Sequence of chain 1.A:
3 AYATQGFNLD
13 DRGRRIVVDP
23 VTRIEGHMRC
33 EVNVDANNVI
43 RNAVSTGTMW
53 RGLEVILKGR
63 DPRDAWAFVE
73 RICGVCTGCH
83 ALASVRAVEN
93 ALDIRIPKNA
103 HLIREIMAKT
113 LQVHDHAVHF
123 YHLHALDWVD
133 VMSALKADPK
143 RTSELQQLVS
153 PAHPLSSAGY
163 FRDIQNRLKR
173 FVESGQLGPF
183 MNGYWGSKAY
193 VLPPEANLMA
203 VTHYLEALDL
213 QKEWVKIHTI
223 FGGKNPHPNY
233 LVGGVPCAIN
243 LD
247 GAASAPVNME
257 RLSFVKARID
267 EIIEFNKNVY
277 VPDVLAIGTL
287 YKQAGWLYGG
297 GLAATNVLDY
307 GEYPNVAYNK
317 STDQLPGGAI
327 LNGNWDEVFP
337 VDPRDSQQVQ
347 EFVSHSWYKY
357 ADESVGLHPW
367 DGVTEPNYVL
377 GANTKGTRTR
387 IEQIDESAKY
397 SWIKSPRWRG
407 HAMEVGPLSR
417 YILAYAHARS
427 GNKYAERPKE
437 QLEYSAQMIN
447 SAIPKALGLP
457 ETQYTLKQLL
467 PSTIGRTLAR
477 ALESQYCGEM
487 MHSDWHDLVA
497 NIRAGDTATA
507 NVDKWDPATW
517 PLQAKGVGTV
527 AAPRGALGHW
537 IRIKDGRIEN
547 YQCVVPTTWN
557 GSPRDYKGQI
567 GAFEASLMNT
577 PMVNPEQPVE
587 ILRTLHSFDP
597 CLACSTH

A small-molecule ligand and the protein it binds are described below.
Small molecule (SMILES): N#C[Fe](C#N)(C#[O+])O[Ni]

Binding-site contacts:
Ligand atom FE contacts residue CYS78 of chain 1.A at 2.4 Å.
Ligand atom C1 contacts residue VAL551 of chain 1.A at 3.4 Å (hydrophobic).
Ligand atom NI contacts residue CYS75 of chain 1.A at 2.2 Å.
Ligand atom NI contacts residue CYS78 of chain 1.A at 2.4 Å.
Ligand atom O1 contacts residue PRO552 of chain 1.A at 3.4 Å.
Ligand atom C2 contacts residue VAL551 of chain 1.A at 3.6 Å (hydrophobic).
Ligand atom O4 contacts residue CYS600 of chain 1.A at 3.2 Å (h-bond).
Ligand atom O1 contacts residue LEU533 of chain 1.A at 3.4 Å.
Ligand atom N2 contacts residue CYS600 of chain 1.A at 3.5 Å.
Ligand atom O1 contacts residue VAL551 of chain 1.A at 3.3 Å.
Ligand atom N3 contacts residue PRO529 of chain 1.A at 3.2 Å (h-bond).
Ligand atom O1 contacts residue CYS600 of chain 1.A at 3.9 Å.
Ligand atom NI contacts residue CYS600 of chain 1.A at 2.6 Å.
Ligand atom C1 contacts residue PRO552 of chain 1.A at 3.7 Å (hydrophobic).
Ligand atom N3 contacts residue ALA528 of chain 1.A at 3.4 Å.
Ligand atom C2 contacts residue THR553 of chain 1.A at 3.7 Å.
Ligand atom O4 contacts residue ARG530 of chain 1.A at 3.0 Å.
Ligand atom C1 contacts residue CYS78 of chain 1.A at 3.2 Å (hydrophobic).
Ligand atom C3 contacts residue ALA528 of chain 1.A at 3.8 Å (hydrophobic).
Ligand atom N2 contacts residue PRO552 of chain 1.A at 3.5 Å.
Ligand atom N3 contacts residue ARG530 of chain 1.A at 2.9 Å (salt-bridge).
Ligand atom N2 contacts residue VAL551 of chain 1.A at 3.6 Å.
Ligand atom C2 contacts residue CYS600 of chain 1.A at 3.1 Å (hydrophobic).
Ligand atom O1 contacts residue HIS82 of chain 1.A at 3.3 Å.
Ligand atom O1 contacts residue CYS81 of chain 1.A at 3.4 Å (h-bond).
Ligand atom N3 contacts residue CYS78 of chain 1.A at 3.6 Å.
Ligand atom C2 contacts residue ARG530 of chain 1.A at 3.6 Å.
Ligand atom C3 contacts residue ARG530 of chain 1.A at 3.5 Å.
Ligand atom C1 contacts residue CYS600 of chain 1.A at 3.1 Å (hydrophobic).
Ligand atom O4 contacts residue CYS78 of chain 1.A at 3.0 Å (h-bond).
Ligand atom C1 contacts residue CYS81 of chain 1.A at 3.5 Å (hydrophobic).
Ligand atom C2 contacts residue PRO552 of chain 1.A at 3.7 Å (hydrophobic).
Ligand atom NI contacts residue CYS597 of chain 1.A at 2.2 Å.
Ligand atom C1 contacts residue HIS82 of chain 1.A at 3.5 Å.
Ligand atom O4 contacts residue CYS597 of chain 1.A at 2.6 Å.
Ligand atom O1 contacts residue ALA528 of chain 1.A at 3.8 Å.
Ligand atom N2 contacts residue THR553 of chain 1.A at 2.8 Å (h-bond).
Ligand atom N2 contacts residue ARG530 of chain 1.A at 3.7 Å.
Ligand atom FE contacts residue CYS600 of chain 1.A at 2.4 Å.
Ligand atom C3 contacts residue CYS78 of chain 1.A at 3.2 Å (hydrophobic).